Sequence of chain 3.A:
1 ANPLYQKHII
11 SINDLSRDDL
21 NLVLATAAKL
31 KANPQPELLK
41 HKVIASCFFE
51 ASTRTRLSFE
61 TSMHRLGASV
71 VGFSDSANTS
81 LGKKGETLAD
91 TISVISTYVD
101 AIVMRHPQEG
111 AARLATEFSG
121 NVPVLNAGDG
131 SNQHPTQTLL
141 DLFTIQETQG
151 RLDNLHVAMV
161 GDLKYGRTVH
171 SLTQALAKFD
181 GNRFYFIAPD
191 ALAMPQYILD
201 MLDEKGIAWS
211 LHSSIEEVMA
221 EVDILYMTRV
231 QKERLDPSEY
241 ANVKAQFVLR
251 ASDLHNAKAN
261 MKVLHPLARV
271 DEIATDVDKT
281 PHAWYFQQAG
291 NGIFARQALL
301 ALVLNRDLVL

The small molecule below binds the protein below.
Small molecule (SMILES): O=C(O)C[C@H](NC(=O)CP(=O)(O)O)C(=O)O

Sequence of chain 1.A:
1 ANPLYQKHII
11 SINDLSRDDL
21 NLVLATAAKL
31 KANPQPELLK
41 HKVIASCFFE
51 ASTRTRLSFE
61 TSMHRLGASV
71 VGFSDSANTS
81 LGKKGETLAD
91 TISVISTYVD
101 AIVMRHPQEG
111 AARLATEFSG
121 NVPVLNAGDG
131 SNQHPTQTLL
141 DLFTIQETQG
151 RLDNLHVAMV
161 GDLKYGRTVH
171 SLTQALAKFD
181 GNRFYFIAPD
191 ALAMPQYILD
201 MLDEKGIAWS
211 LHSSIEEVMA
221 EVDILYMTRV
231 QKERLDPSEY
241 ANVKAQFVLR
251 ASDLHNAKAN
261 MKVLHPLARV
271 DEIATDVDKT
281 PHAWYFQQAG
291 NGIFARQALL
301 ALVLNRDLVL

Binding-site contacts:
Ligand atom C1 contacts residue THR55 of chain 3.A at 3.9 Å.
Ligand atom O3 contacts residue ARG167 of chain 3.A at 2.6 Å (salt-bridge).
Ligand atom O2P contacts residue ARG54 of chain 3.A at 2.9 Å (salt-bridge).
Ligand atom O3 contacts residue LYS84 of chain 1.A at 3.3 Å (salt-bridge).
Ligand atom P contacts residue THR53 of chain 3.A at 3.6 Å.
Ligand atom O1P contacts residue ARG105 of chain 3.A at 3.0 Å (salt-bridge).
Ligand atom C3 contacts residue LEU267 of chain 3.A at 3.1 Å (hydrophobic).
Ligand atom O1 contacts residue ARG105 of chain 3.A at 3.4 Å (salt-bridge).
Ligand atom O2P contacts residue THR53 of chain 3.A at 2.9 Å (h-bond).
Ligand atom C4 contacts residue ARG167 of chain 3.A at 3.3 Å.
Ligand atom C1 contacts residue LEU267 of chain 3.A at 3.5 Å (hydrophobic).
Ligand atom C4 contacts residue HIS134 of chain 3.A at 3.8 Å.
Ligand atom O5 contacts residue ARG229 of chain 3.A at 2.8 Å (salt-bridge).
Ligand atom N2 contacts residue LEU267 of chain 3.A at 2.8 Å (h-bond).
Ligand atom O3 contacts residue ARG105 of chain 3.A at 3.0 Å (salt-bridge).
Ligand atom C2 contacts residue LEU267 of chain 3.A at 3.5 Å (hydrophobic).
Ligand atom N2 contacts residue LYS84 of chain 1.A at 3.8 Å.
Ligand atom C1P contacts residue LEU267 of chain 3.A at 3.6 Å (hydrophobic).
Ligand atom O1 contacts residue HIS134 of chain 3.A at 2.7 Å (h-bond).
Ligand atom O4 contacts residue LEU267 of chain 3.A at 3.9 Å.
Ligand atom O2P contacts residue SER80 of chain 1.A at 2.9 Å (h-bond).
Ligand atom P contacts residue SER80 of chain 1.A at 3.4 Å.
Ligand atom O5 contacts residue GLN231 of chain 3.A at 3.1 Å (h-bond).
Ligand atom O1 contacts residue GLN137 of chain 3.A at 3.5 Å (h-bond).
Ligand atom O3P contacts residue ARG54 of chain 3.A at 3.6 Å (salt-bridge).
Ligand atom O1P contacts residue SER80 of chain 1.A at 3.1 Å (h-bond).
Ligand atom O3P contacts residue SER52 of chain 3.A at 2.6 Å (h-bond).
Ligand atom O3P contacts residue THR53 of chain 3.A at 3.4 Å (h-bond).
Ligand atom O3P contacts residue THR55 of chain 3.A at 3.0 Å (h-bond).
Ligand atom C5 contacts residue ARG229 of chain 3.A at 3.6 Å.
Ligand atom P contacts residue ARG54 of chain 3.A at 3.8 Å.
Ligand atom O4 contacts residue LYS84 of chain 1.A at 2.7 Å (salt-bridge).
Ligand atom O3P contacts residue ARG105 of chain 3.A at 3.0 Å (salt-bridge).
Ligand atom O1P contacts residue LYS84 of chain 1.A at 2.4 Å (salt-bridge).
Ligand atom O1 contacts residue THR55 of chain 3.A at 3.1 Å (h-bond).
Ligand atom C5 contacts residue LEU267 of chain 3.A at 3.4 Å (hydrophobic).
Ligand atom O2 contacts residue ARG167 of chain 3.A at 2.6 Å (salt-bridge).
Ligand atom O4 contacts residue ARG229 of chain 3.A at 3.2 Å (salt-bridge).
Ligand atom P contacts residue ARG105 of chain 3.A at 3.6 Å.
Ligand atom C5 contacts residue GLN231 of chain 3.A at 3.8 Å.